Binding-site contacts:
Ligand atom CA contacts residue PHE134 of chain 2.A at 3.9 Å (hydrophobic).
Ligand atom C1 contacts residue TRP97 of chain 3.A at 3.8 Å (hydrophobic).
Ligand atom OD2 contacts residue ALA112 of chain 3.A at 3.7 Å.
Ligand atom OXT contacts residue LYS272 of chain 2.A at 2.7 Å (salt-bridge).
Ligand atom CB contacts residue CP1 of chain 2.C at 4.2 Å.
Ligand atom OD2 contacts residue HIS200 of chain 2.A at 4.1 Å.
Ligand atom OD1 contacts residue ALA112 of chain 3.A at 3.8 Å.
Ligand atom C4 contacts residue ALA112 of chain 3.A at 3.7 Å (hydrophobic).
Ligand atom N1 contacts residue TRP97 of chain 3.A at 4.1 Å.
Ligand atom C3 contacts residue TRP97 of chain 3.A at 3.6 Å (hydrophobic).
Ligand atom OD1 contacts residue ARG318 of chain 2.A at 2.6 Å (salt-bridge).
Ligand atom CD contacts residue VAL208 of chain 2.A at 4.2 Å (hydrophobic).
Ligand atom OD1 contacts residue HIS200 of chain 2.A at 2.9 Å (h-bond).
Ligand atom C4 contacts residue ARG318 of chain 2.A at 3.5 Å.
Ligand atom C4 contacts residue HIS200 of chain 2.A at 3.6 Å.
Ligand atom O1 contacts residue PHE134 of chain 2.A at 4.1 Å.
Ligand atom O contacts residue ASN205 of chain 2.A at 3.4 Å.
Ligand atom CB contacts residue PHE134 of chain 2.A at 3.8 Å (hydrophobic).
Ligand atom OXT contacts residue KCX322 of chain 2.A at 4.0 Å.
Ligand atom OXT contacts residue LEU204 of chain 2.A at 3.9 Å.
Ligand atom CB contacts residue GLU164 of chain 2.A at 3.5 Å.
Ligand atom OD2 contacts residue ARG318 of chain 2.A at 2.8 Å (salt-bridge).
Ligand atom O1 contacts residue TRP97 of chain 3.A at 3.5 Å.
Ligand atom CG contacts residue GLU164 of chain 2.A at 3.9 Å.
Ligand atom C2 contacts residue LEU204 of chain 2.A at 3.9 Å (hydrophobic).
Ligand atom C contacts residue LYS272 of chain 2.A at 3.7 Å.
Ligand atom CD contacts residue CP1 of chain 2.C at 3.3 Å.
Ligand atom CD contacts residue HIS168 of chain 2.A at 4.2 Å.
Ligand atom CG contacts residue CYS314 of chain 2.A at 3.8 Å (hydrophobic).
Ligand atom CD contacts residue GLU164 of chain 2.A at 3.7 Å.
Ligand atom OXT contacts residue ASN205 of chain 2.A at 4.2 Å.
Ligand atom CD contacts residue LEU315 of chain 2.A at 3.2 Å (hydrophobic).
Ligand atom O1 contacts residue LEU204 of chain 2.A at 4.0 Å.
Ligand atom CG contacts residue VAL208 of chain 2.A at 4.2 Å (hydrophobic).
Ligand atom C contacts residue ASN205 of chain 2.A at 4.1 Å.
Ligand atom C contacts residue GLU164 of chain 2.A at 3.7 Å.
Ligand atom O contacts residue GLU164 of chain 2.A at 2.6 Å (salt-bridge).
Ligand atom CG contacts residue LEU315 of chain 2.A at 3.9 Å (hydrophobic).
Ligand atom C1 contacts residue LEU204 of chain 2.A at 4.2 Å (hydrophobic).
Ligand atom CD contacts residue CYS314 of chain 2.A at 3.6 Å (hydrophobic).

Sequence of chain 2.A:
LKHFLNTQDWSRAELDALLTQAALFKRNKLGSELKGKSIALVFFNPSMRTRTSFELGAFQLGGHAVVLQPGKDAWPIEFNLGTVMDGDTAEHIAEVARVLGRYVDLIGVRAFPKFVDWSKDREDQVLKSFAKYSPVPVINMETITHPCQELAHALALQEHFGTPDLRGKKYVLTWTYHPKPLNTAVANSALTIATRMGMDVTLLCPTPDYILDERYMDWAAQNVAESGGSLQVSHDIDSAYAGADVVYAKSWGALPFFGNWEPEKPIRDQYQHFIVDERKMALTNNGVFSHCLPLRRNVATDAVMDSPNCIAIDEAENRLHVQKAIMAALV

This small molecule binds to this protein.
Small molecule (SMILES): CCC[C@H](NC(=O)CCC(=O)O)C(=O)O

Sequence of chain 3.A:
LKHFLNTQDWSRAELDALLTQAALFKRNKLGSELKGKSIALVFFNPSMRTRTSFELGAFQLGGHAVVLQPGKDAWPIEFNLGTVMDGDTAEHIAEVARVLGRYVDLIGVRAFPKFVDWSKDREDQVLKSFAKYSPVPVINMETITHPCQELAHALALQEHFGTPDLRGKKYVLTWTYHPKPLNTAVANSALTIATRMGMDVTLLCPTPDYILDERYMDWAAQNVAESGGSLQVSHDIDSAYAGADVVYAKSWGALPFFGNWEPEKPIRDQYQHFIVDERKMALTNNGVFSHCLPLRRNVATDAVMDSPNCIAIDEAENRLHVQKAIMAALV